Sequence of chain 1.C:
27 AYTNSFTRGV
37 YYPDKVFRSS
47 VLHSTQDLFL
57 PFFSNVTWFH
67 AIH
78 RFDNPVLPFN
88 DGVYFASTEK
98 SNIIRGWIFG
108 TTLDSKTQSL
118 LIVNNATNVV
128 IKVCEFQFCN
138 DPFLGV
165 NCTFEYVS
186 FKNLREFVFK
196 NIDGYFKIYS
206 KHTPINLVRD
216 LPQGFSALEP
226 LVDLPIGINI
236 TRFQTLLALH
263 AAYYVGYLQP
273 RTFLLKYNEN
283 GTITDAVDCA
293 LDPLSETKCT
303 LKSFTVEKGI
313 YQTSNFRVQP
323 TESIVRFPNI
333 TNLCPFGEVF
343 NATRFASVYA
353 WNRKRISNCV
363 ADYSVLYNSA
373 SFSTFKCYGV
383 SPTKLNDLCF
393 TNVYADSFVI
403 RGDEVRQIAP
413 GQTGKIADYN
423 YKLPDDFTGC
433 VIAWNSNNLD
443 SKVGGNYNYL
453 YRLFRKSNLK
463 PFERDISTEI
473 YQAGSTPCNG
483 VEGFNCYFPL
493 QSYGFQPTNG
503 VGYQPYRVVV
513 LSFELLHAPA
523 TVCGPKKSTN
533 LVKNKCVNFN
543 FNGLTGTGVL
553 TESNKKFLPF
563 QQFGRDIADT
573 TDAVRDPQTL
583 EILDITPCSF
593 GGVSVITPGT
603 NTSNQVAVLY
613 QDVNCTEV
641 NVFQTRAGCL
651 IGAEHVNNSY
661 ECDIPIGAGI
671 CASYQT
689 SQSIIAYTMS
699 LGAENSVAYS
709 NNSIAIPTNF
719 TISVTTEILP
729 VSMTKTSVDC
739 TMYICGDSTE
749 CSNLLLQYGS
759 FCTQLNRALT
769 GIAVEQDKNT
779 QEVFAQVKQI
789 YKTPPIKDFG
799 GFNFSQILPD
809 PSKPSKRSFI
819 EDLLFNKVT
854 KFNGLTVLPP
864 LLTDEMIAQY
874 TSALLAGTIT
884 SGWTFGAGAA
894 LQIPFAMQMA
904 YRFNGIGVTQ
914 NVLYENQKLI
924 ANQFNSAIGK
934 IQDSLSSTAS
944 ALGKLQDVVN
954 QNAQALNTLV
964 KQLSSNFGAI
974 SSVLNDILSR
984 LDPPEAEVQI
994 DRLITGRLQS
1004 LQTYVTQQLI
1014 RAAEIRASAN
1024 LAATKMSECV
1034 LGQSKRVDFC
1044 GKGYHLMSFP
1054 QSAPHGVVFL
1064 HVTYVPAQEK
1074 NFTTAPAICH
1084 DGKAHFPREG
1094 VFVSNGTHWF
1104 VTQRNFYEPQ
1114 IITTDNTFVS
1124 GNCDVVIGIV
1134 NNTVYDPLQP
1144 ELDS

The small molecule below binds the protein below.
Small molecule (SMILES): CC(=O)N[C@@H]1[C@@H](O)[C@H](O)[C@@H](CO)O[C@H]1O

Binding-site contacts:
Ligand atom O5 contacts residue ASN603 of chain 1.C at 2.4 Å (h-bond).
Ligand atom C2 contacts residue ASN603 of chain 1.C at 2.5 Å.
Ligand atom C3 contacts residue ASN603 of chain 1.C at 3.8 Å.
Ligand atom C4 contacts residue ASN603 of chain 1.C at 4.3 Å.
Ligand atom C5 contacts residue ASN603 of chain 1.C at 3.7 Å.
Ligand atom C1 contacts residue ASN603 of chain 1.C at 1.4 Å.
Ligand atom O7 contacts residue ASN603 of chain 1.C at 3.6 Å.
Ligand atom C7 contacts residue ASN603 of chain 1.C at 3.4 Å.
Ligand atom C8 contacts residue ASN603 of chain 1.C at 4.5 Å.
Ligand atom N2 contacts residue ASN603 of chain 1.C at 2.9 Å (h-bond).